Sequence of chain 1.A:
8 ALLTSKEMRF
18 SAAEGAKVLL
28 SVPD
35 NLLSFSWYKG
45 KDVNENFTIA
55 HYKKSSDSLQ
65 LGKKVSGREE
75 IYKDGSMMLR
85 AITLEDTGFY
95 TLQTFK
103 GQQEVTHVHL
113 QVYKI

Binding-site contacts:
Ligand atom C2 contacts residue ASN50 of chain 1.A at 4.5 Å.
Ligand atom C5 contacts residue ASN50 of chain 1.A at 3.8 Å.
Ligand atom C1 contacts residue ASN50 of chain 1.A at 3.2 Å.
Ligand atom O5 contacts residue ASN50 of chain 1.A at 2.6 Å (h-bond).
Ligand atom C6 contacts residue ASN50 of chain 1.A at 4.0 Å.

This small molecule binds to this protein.
Small molecule (SMILES): CC(=O)N[C@@H]1[C@@H](O)[C@H](O)[C@@H](CO)O[C@H]1O